Sequence of chain 1.A:
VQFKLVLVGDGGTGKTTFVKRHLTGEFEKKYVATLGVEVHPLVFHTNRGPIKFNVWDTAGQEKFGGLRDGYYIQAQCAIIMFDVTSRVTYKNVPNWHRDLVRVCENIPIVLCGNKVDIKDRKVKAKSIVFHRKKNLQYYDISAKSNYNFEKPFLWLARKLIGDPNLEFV

A protein and the small-molecule ligand that binds it are described below.
Small molecule (SMILES): Nc1nc2c(ncn2[C@@H]2O[C@H](CO[P](=O)(O)O[P](=O)(O)NP(=O)(O)O)[C@@H](O)[C@H]2O)c(=O)[nH]1

Binding-site contacts:
Ligand atom O2G contacts residue LYS23 of chain 1.A at 2.7 Å (salt-bridge).
Ligand atom O2G contacts residue GLY68 of chain 1.A at 2.6 Å (h-bond).
Ligand atom O3G contacts residue TYR39 of chain 1.A at 2.9 Å (h-bond).
Ligand atom O6 contacts residue SER150 of chain 1.A at 3.4 Å (h-bond).
Ligand atom O1B contacts residue GLY22 of chain 1.A at 3.0 Å (h-bond).
Ligand atom O2B contacts residue THR24 of chain 1.A at 3.0 Å (h-bond).
Ligand atom O1G contacts residue THR42 of chain 1.A at 2.9 Å (h-bond).
Ligand atom N2 contacts residue ASP125 of chain 1.A at 2.8 Å (salt-bridge).
Ligand atom O1G contacts residue MG1 of chain 1.E at 2.9 Å.
Ligand atom O3G contacts residue GLN69 of chain 1.A at 3.5 Å.
Ligand atom N3B contacts residue GLY20 of chain 1.A at 2.8 Å (h-bond).
Ligand atom N3B contacts residue TYR39 of chain 1.A at 3.5 Å.
Ligand atom O2B contacts residue MG1 of chain 1.E at 2.9 Å.
Ligand atom O2B contacts residue LYS23 of chain 1.A at 3.5 Å (salt-bridge).
Ligand atom O6 contacts residue ALA151 of chain 1.A at 2.9 Å (h-bond).
Ligand atom O5' contacts residue THR25 of chain 1.A at 3.3 Å (h-bond).
Ligand atom C6 contacts residue ASP125 of chain 1.A at 3.5 Å.
Ligand atom O6 contacts residue ASP125 of chain 1.A at 3.2 Å (salt-bridge).
Ligand atom C3' contacts residue LYS38 of chain 1.A at 3.3 Å.
Ligand atom O1B contacts residue THR21 of chain 1.A at 3.3 Å (h-bond).
Ligand atom O4' contacts residue LYS123 of chain 1.A at 3.2 Å (salt-bridge).
Ligand atom O1A contacts residue GLY22 of chain 1.A at 3.5 Å.
Ligand atom C2' contacts residue THR25 of chain 1.A at 3.5 Å.
Ligand atom O1A contacts residue THR25 of chain 1.A at 2.7 Å (h-bond).
Ligand atom O3' contacts residue LYS37 of chain 1.A at 2.9 Å (salt-bridge).
Ligand atom O2G contacts residue GLY19 of chain 1.A at 3.4 Å.
Ligand atom O2A contacts residue MG1 of chain 1.E at 3.0 Å.
Ligand atom O2A contacts residue TYR39 of chain 1.A at 3.1 Å.
Ligand atom N7 contacts residue ASN122 of chain 1.A at 3.1 Å (h-bond).
Ligand atom O6 contacts residue ASN122 of chain 1.A at 3.2 Å (h-bond).
Ligand atom PA contacts residue THR25 of chain 1.A at 3.5 Å.
Ligand atom O2' contacts residue GLU36 of chain 1.A at 2.6 Å (salt-bridge).
Ligand atom O1A contacts residue THR24 of chain 1.A at 3.3 Å (h-bond).
Ligand atom O3A contacts residue GLY22 of chain 1.A at 3.0 Å (h-bond).
Ligand atom N2 contacts residue ILE126 of chain 1.A at 3.1 Å.
Ligand atom O2' contacts residue LYS37 of chain 1.A at 3.2 Å (salt-bridge).
Ligand atom C6 contacts residue LYS123 of chain 1.A at 3.5 Å.
Ligand atom O6 contacts residue LYS152 of chain 1.A at 3.2 Å (salt-bridge).
Ligand atom N1 contacts residue ASP125 of chain 1.A at 2.8 Å (salt-bridge).
Ligand atom O1B contacts residue LYS23 of chain 1.A at 2.7 Å (salt-bridge).